A protein and the small-molecule ligand that binds it are described below.
Small molecule (SMILES): CC(=O)N[C@H]1[C@H](O[C@H]2[C@H](O)[C@@H](NC(C)=O)CO[C@@H]2CO[C@@H]2O[C@@H](C)[C@@H](O)[C@@H](O)[C@@H]2O)O[C@H](CO)[C@@H](O[C@@H]2O[C@H](CO)[C@@H](O)[C@H](O[C@H]3O[C@H](CO)[C@@H](O)[C@H](O)[C@@H]3O)[C@@H]2O)[C@@H]1O

Sequence of chain 1.C:
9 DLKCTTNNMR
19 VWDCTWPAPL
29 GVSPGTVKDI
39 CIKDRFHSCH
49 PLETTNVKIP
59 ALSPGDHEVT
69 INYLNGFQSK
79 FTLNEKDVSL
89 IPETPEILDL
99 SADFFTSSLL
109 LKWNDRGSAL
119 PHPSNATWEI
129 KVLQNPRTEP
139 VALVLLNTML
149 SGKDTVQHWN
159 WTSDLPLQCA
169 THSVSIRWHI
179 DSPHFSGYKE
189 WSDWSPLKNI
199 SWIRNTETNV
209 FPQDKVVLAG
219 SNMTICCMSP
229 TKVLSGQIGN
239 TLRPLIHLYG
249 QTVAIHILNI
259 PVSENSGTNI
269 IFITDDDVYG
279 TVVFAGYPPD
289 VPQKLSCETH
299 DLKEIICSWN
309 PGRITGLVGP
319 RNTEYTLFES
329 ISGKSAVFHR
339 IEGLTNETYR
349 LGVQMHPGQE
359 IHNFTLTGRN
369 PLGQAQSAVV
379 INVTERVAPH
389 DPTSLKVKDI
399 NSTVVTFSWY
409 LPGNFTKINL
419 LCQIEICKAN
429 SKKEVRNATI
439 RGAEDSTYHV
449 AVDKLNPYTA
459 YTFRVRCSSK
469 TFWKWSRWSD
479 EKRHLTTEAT

Binding-site contacts:
Ligand atom C7 contacts residue ASN399 of chain 1.C at 2.9 Å.
Ligand atom O5 contacts residue ASN399 of chain 1.C at 2.4 Å (h-bond).
Ligand atom O7 contacts residue ASN399 of chain 1.C at 2.8 Å (h-bond).
Ligand atom C8 contacts residue THR401 of chain 1.C at 3.6 Å.
Ligand atom C8 contacts residue ASN399 of chain 1.C at 3.8 Å.
Ligand atom O5 contacts residue VAL402 of chain 1.C at 4.2 Å.
Ligand atom C5 contacts residue ASN399 of chain 1.C at 3.7 Å.
Ligand atom C3 contacts residue THR401 of chain 1.C at 4.2 Å.
Ligand atom N2 contacts residue ASN399 of chain 1.C at 2.8 Å (h-bond).
Ligand atom C8 contacts residue SER400 of chain 1.C at 3.9 Å.
Ligand atom C1 contacts residue ASN399 of chain 1.C at 1.4 Å.
Ligand atom C2 contacts residue ASN399 of chain 1.C at 2.3 Å.
Ligand atom C7 contacts residue THR401 of chain 1.C at 3.9 Å.
Ligand atom C5 contacts residue VAL402 of chain 1.C at 4.1 Å (hydrophobic).
Ligand atom C1 contacts residue VAL402 of chain 1.C at 4.2 Å (hydrophobic).
Ligand atom C4 contacts residue ASN399 of chain 1.C at 4.2 Å.
Ligand atom C2 contacts residue THR401 of chain 1.C at 3.9 Å.
Ligand atom C1 contacts residue THR401 of chain 1.C at 3.7 Å.
Ligand atom C3 contacts residue ASN399 of chain 1.C at 3.7 Å.
Ligand atom N2 contacts residue THR401 of chain 1.C at 3.2 Å.